Sequence of chain 1.A:
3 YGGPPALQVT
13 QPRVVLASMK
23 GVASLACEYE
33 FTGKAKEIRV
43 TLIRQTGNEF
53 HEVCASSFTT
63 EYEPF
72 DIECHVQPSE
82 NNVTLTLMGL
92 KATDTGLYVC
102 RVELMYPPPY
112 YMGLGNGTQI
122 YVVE

Binding-site contacts:
Ligand atom C8 contacts residue GLU30 of chain 1.A at 3.4 Å.
Ligand atom C1 contacts residue GLU30 of chain 1.A at 4.3 Å.
Ligand atom C6 contacts residue THR85 of chain 1.A at 4.0 Å.
Ligand atom N2 contacts residue ASN83 of chain 1.A at 4.4 Å.
Ligand atom C7 contacts residue GLU30 of chain 1.A at 4.0 Å.
Ligand atom C2 contacts residue ASN83 of chain 1.A at 4.2 Å.
Ligand atom N2 contacts residue GLU30 of chain 1.A at 3.2 Å (salt-bridge).
Ligand atom C2 contacts residue GLU30 of chain 1.A at 4.0 Å.
Ligand atom C5 contacts residue ASN83 of chain 1.A at 4.2 Å.
Ligand atom O5 contacts residue ASN83 of chain 1.A at 3.2 Å (h-bond).
Ligand atom C1 contacts residue ASN83 of chain 1.A at 3.0 Å.
Ligand atom C3 contacts residue GLU30 of chain 1.A at 4.0 Å.
Ligand atom C5 contacts residue ALA28 of chain 1.A at 4.4 Å (hydrophobic).

This protein binds this small molecule.
Small molecule (SMILES): CC(=O)N[C@@H]1[C@@H](O)[C@H](O)[C@@H](CO)O[C@H]1O